Sequence of chain 1.B:
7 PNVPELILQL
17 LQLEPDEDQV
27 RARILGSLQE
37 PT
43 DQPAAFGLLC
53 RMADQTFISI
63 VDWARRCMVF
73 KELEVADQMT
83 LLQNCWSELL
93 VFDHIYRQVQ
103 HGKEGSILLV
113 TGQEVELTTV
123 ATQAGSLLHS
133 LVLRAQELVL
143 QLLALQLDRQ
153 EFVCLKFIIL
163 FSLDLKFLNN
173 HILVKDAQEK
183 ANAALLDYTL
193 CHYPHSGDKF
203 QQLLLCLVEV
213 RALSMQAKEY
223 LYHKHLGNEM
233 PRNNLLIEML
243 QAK

Binding-site contacts:
Ligand atom C12 contacts residue PEF1 of chain 1.H at 1.1 Å.
Ligand atom C38 contacts residue PEF1 of chain 1.H at 0.8 Å.
Ligand atom C16 contacts residue PEF1 of chain 1.H at 0.9 Å.
Ligand atom C10 contacts residue PEF1 of chain 1.H at 1.2 Å.
Ligand atom C11 contacts residue PEF1 of chain 1.H at 0.8 Å.
Ligand atom C22 contacts residue PEF1 of chain 1.H at 0.9 Å.
Ligand atom C28 contacts residue PEF1 of chain 1.H at 0.7 Å.
Ligand atom O23 contacts residue PEF1 of chain 1.H at 0.2 Å (h-bond).
Ligand atom C31 contacts residue PEF1 of chain 1.H at 0.8 Å.
Ligand atom S34 contacts residue PEF1 of chain 1.H at 1.9 Å.
Ligand atom C39 contacts residue PEF1 of chain 1.H at 1.4 Å.
Ligand atom C29 contacts residue PEF1 of chain 1.H at 0.8 Å.
Ligand atom C25 contacts residue PEF1 of chain 1.H at 1.9 Å.
Ligand atom N36 contacts residue MET54 of chain 1.B at 2.7 Å (h-bond).
Ligand atom C01 contacts residue PEF1 of chain 1.H at 0.8 Å.
Ligand atom C15 contacts residue PEF1 of chain 1.H at 0.8 Å.
Ligand atom C02 contacts residue PEF1 of chain 1.H at 0.7 Å.
Ligand atom C18 contacts residue PEF1 of chain 1.H at 0.6 Å.
Ligand atom C30 contacts residue PEF1 of chain 1.H at 1.5 Å.
Ligand atom C06 contacts residue PEF1 of chain 1.H at 0.2 Å.
Ligand atom O35 contacts residue THR58 of chain 1.B at 2.8 Å (h-bond).
Ligand atom C13 contacts residue PEF1 of chain 1.H at 0.7 Å.
Ligand atom C03 contacts residue PEF1 of chain 1.H at 0.6 Å.
Ligand atom C20 contacts residue PEF1 of chain 1.H at 0.7 Å.
Ligand atom C27 contacts residue PEF1 of chain 1.H at 0.5 Å.
Ligand atom N36 contacts residue PEF1 of chain 1.H at 2.5 Å.
Ligand atom C17 contacts residue PEF1 of chain 1.H at 0.1 Å.
Ligand atom C19 contacts residue PEF1 of chain 1.H at 0.5 Å.
Ligand atom N33 contacts residue PEF1 of chain 1.H at 0.5 Å.
Ligand atom O24 contacts residue PEF1 of chain 1.H at 0.7 Å.
Ligand atom O35 contacts residue PEF1 of chain 1.H at 2.5 Å.
Ligand atom C14 contacts residue PEF1 of chain 1.H at 1.0 Å.
Ligand atom C08 contacts residue PEF1 of chain 1.H at 0.3 Å.
Ligand atom C04 contacts residue PEF1 of chain 1.H at 1.4 Å.
Ligand atom C05 contacts residue PEF1 of chain 1.H at 0.8 Å.
Ligand atom C07 contacts residue PEF1 of chain 1.H at 0.6 Å.
Ligand atom C09 contacts residue PEF1 of chain 1.H at 2.0 Å.
Ligand atom C32 contacts residue PEF1 of chain 1.H at 0.9 Å.
Ligand atom C26 contacts residue PEF1 of chain 1.H at 0.7 Å.
Ligand atom C21 contacts residue PEF1 of chain 1.H at 0.4 Å.

The protein below binds the small molecule below.
Small molecule (SMILES): C=C(c1ccccc1)[C@@]12CC[C@H](NS(N)(=O)=O)[C@@H]1CC(CCCCCCCCCC(=O)O)=C2c1ccccc1